Sequence of chain 1.A:
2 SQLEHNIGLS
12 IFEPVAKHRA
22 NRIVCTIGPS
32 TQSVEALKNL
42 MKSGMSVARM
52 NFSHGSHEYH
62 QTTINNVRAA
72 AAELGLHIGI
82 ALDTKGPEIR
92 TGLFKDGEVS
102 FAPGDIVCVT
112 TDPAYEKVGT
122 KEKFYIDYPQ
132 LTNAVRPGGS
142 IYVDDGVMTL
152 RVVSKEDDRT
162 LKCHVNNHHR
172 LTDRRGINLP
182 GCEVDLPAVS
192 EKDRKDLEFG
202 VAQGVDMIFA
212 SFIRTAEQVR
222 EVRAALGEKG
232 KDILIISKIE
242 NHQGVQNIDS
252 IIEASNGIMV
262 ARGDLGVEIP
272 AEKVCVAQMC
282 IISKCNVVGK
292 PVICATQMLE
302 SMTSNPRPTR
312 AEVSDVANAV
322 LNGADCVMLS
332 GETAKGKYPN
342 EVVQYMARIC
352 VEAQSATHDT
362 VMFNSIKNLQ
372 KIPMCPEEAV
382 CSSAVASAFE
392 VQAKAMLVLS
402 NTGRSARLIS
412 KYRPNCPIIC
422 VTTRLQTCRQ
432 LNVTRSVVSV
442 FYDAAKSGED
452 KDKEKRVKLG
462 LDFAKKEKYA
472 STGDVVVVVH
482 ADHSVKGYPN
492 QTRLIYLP

Binding-site contacts:
Ligand atom O3 contacts residue HIS481 of chain 1.A at 3.5 Å.
Ligand atom O1 contacts residue LYS487 of chain 1.A at 3.3 Å.
Ligand atom O5P contacts residue ASN402 of chain 1.A at 2.7 Å (h-bond).
Ligand atom O5P contacts residue SER401 of chain 1.A at 3.7 Å.
Ligand atom O1P contacts residue LYS454 of chain 1.A at 2.8 Å (salt-bridge).
Ligand atom O5 contacts residue GLY488 of chain 1.A at 3.9 Å.
Ligand atom O5P contacts residue THR403 of chain 1.A at 2.8 Å (h-bond).
Ligand atom P2 contacts residue ASN402 of chain 1.A at 3.9 Å.
Ligand atom O4 contacts residue LEU400 of chain 1.A at 2.8 Å (h-bond).
Ligand atom O4 contacts residue HIS481 of chain 1.A at 3.3 Å.
Ligand atom O3 contacts residue ALA482 of chain 1.A at 3.1 Å (h-bond).
Ligand atom O5 contacts residue TYR489 of chain 1.A at 3.5 Å (h-bond).
Ligand atom O4P contacts residue SER401 of chain 1.A at 2.5 Å (h-bond).
Ligand atom P2 contacts residue SER401 of chain 1.A at 3.7 Å.
Ligand atom C6 contacts residue LEU400 of chain 1.A at 3.5 Å (hydrophobic).
Ligand atom C3 contacts residue ALA482 of chain 1.A at 3.4 Å (hydrophobic).
Ligand atom C4 contacts residue LEU400 of chain 1.A at 3.3 Å (hydrophobic).
Ligand atom P2 contacts residue SER406 of chain 1.A at 3.5 Å.
Ligand atom O2 contacts residue ASN402 of chain 1.A at 3.5 Å (h-bond).
Ligand atom O1 contacts residue GLY488 of chain 1.A at 2.7 Å (h-bond).
Ligand atom C5 contacts residue TYR489 of chain 1.A at 3.8 Å (hydrophobic).
Ligand atom C1 contacts residue GLY488 of chain 1.A at 3.8 Å.
Ligand atom O4P contacts residue THR403 of chain 1.A at 3.9 Å.
Ligand atom O2P contacts residue ASN402 of chain 1.A at 3.0 Å (h-bond).
Ligand atom C1 contacts residue VAL486 of chain 1.A at 3.6 Å (hydrophobic).
Ligand atom C1 contacts residue ALA482 of chain 1.A at 3.6 Å (hydrophobic).
Ligand atom O1P contacts residue ARG457 of chain 1.A at 3.0 Å (salt-bridge).
Ligand atom O4P contacts residue SER406 of chain 1.A at 2.6 Å (h-bond).
Ligand atom P1 contacts residue ARG457 of chain 1.A at 3.7 Å.
Ligand atom O4 contacts residue ALA482 of chain 1.A at 3.8 Å.
Ligand atom O4 contacts residue PRO490 of chain 1.A at 3.6 Å.
Ligand atom O4P contacts residue ARG405 of chain 1.A at 3.6 Å.
Ligand atom O1 contacts residue VAL486 of chain 1.A at 3.9 Å.
Ligand atom P2 contacts residue THR403 of chain 1.A at 3.6 Å.
Ligand atom O6P contacts residue THR403 of chain 1.A at 3.0 Å (h-bond).
Ligand atom C5 contacts residue LEU400 of chain 1.A at 3.9 Å (hydrophobic).
Ligand atom O2P contacts residue ARG457 of chain 1.A at 2.7 Å (salt-bridge).
Ligand atom O3 contacts residue LYS454 of chain 1.A at 3.7 Å.
Ligand atom O6P contacts residue ARG405 of chain 1.A at 3.6 Å.
Ligand atom O6 contacts residue SER406 of chain 1.A at 3.6 Å (h-bond).

A small-molecule ligand and the protein it binds are described below.
Small molecule (SMILES): O=P(O)(O)OC[C@H]1O[C@@](CO)(OP(=O)(O)O)[C@@H](O)[C@@H]1O